The small molecule below binds the protein below.
Small molecule (SMILES): CC(C)=CCC/C(C)=C/CC/C(C)=C/CONC(=O)CP(=O)(O)O

Sequence of chain 1.A:
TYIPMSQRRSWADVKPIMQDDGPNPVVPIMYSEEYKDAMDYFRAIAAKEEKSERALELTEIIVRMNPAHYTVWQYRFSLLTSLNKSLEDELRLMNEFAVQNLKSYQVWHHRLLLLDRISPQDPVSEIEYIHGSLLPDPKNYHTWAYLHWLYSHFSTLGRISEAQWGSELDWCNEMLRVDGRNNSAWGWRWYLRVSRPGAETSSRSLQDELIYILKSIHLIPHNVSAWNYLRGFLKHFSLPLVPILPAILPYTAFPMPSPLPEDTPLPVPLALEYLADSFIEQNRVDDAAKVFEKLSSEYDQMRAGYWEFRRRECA

Binding-site contacts:
Ligand atom C22 contacts residue GLY268 of chain 1.B at 3.8 Å.
Ligand atom C15 contacts residue GLY268 of chain 1.B at 3.6 Å.
Ligand atom C1 contacts residue TRP90 of chain 1.B at 3.6 Å (hydrophobic).
Ligand atom C30 contacts residue HIS266 of chain 1.B at 3.6 Å.
Ligand atom C34 contacts residue HIS159 of chain 1.A at 4.0 Å.
Ligand atom O49 contacts residue ARG317 of chain 1.B at 2.7 Å (salt-bridge).
Ligand atom C30 contacts residue TYR269 of chain 1.B at 3.4 Å (hydrophobic).
Ligand atom C6 contacts residue CYS272 of chain 1.B at 3.3 Å (hydrophobic).
Ligand atom C23 contacts residue 3FY1 of chain 1.G at 3.9 Å.
Ligand atom O50 contacts residue LYS320 of chain 1.B at 2.7 Å (salt-bridge).
Ligand atom C43 contacts residue ARG317 of chain 1.B at 3.8 Å.
Ligand atom O49 contacts residue HIS266 of chain 1.B at 2.8 Å.
Ligand atom C11 contacts residue ARG197 of chain 1.B at 3.7 Å.
Ligand atom C1 contacts residue LEU141 of chain 1.B at 3.4 Å (hydrophobic).
Ligand atom C10 contacts residue ARG197 of chain 1.B at 3.3 Å.
Ligand atom P46 contacts residue HIS266 of chain 1.B at 3.9 Å.
Ligand atom O49 contacts residue LYS320 of chain 1.B at 3.9 Å.
Ligand atom C45 contacts residue TYR326 of chain 1.B at 3.6 Å (hydrophobic).
Ligand atom C1 contacts residue 3FY1 of chain 1.G at 4.0 Å.
Ligand atom O49 contacts residue TYR326 of chain 1.B at 3.7 Å.
Ligand atom O44 contacts residue ARG317 of chain 1.B at 2.9 Å (salt-bridge).
Ligand atom C27 contacts residue 3FY1 of chain 1.G at 3.9 Å.
Ligand atom N42 contacts residue 3FY1 of chain 1.G at 3.9 Å.
Ligand atom C30 contacts residue TYR158 of chain 1.A at 3.8 Å (hydrophobic).
Ligand atom C12 contacts residue TRP329 of chain 1.B at 3.5 Å (hydrophobic).
Ligand atom C24 contacts residue TYR122 of chain 1.A at 3.5 Å (hydrophobic).
Ligand atom C18 contacts residue GLY268 of chain 1.B at 3.7 Å.
Ligand atom C2 contacts residue ARG197 of chain 1.B at 3.7 Å.
Ligand atom C23 contacts residue HIS266 of chain 1.B at 3.8 Å.
Ligand atom P46 contacts residue TYR326 of chain 1.B at 3.4 Å.
Ligand atom O50 contacts residue ARG317 of chain 1.B at 3.8 Å.
Ligand atom C24 contacts residue 3FY1 of chain 1.G at 3.2 Å.
Ligand atom C34 contacts residue 3FY1 of chain 1.G at 3.6 Å.
Ligand atom O36 contacts residue 3FY1 of chain 1.G at 3.5 Å (h-bond).
Ligand atom O51 contacts residue TYR326 of chain 1.B at 2.5 Å (h-bond).
Ligand atom C6 contacts residue TRP329 of chain 1.B at 3.4 Å (hydrophobic).
Ligand atom C18 contacts residue TYR409 of chain 1.B at 3.6 Å (hydrophobic).
Ligand atom C18 contacts residue TRP329 of chain 1.B at 3.5 Å (hydrophobic).
Ligand atom C35 contacts residue TYR158 of chain 1.A at 3.7 Å (hydrophobic).
Ligand atom C24 contacts residue TYR269 of chain 1.B at 3.8 Å (hydrophobic).

Sequence of chain 1.B:
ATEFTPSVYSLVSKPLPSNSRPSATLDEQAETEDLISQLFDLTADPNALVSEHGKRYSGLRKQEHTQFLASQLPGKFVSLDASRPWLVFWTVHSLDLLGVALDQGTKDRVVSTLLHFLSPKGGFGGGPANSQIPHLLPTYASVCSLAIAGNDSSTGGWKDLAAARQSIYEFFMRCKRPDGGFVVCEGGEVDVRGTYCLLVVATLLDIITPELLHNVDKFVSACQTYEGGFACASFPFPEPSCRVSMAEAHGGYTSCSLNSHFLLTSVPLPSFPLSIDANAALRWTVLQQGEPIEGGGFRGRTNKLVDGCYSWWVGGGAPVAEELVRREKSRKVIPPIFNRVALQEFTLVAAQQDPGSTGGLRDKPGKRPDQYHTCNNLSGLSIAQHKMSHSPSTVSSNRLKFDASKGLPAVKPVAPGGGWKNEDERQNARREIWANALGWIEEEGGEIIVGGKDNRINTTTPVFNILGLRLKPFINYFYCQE